Binding-site contacts:
Ligand atom C10 contacts residue PRO1015 of chain 1.C at 4.3 Å (hydrophobic).
Ligand atom C3 contacts residue ARG1012 of chain 1.C at 4.0 Å.
Ligand atom C3 contacts residue ILE972 of chain 1.D at 3.9 Å (hydrophobic).
Ligand atom O1 contacts residue ARG1012 of chain 1.C at 2.8 Å (salt-bridge).
Ligand atom O1 contacts residue PHE1003 of chain 1.C at 2.7 Å (h-bond).
Ligand atom C5 contacts residue PRO1015 of chain 1.C at 3.6 Å (hydrophobic).
Ligand atom C17 contacts residue LEU975 of chain 1.D at 4.2 Å (hydrophobic).
Ligand atom C25 contacts residue LEU949 of chain 1.D at 4.3 Å (hydrophobic).
Ligand atom C18 contacts residue PHE1016 of chain 1.C at 3.9 Å (hydrophobic).
Ligand atom C26 contacts residue LEU945 of chain 1.D at 3.8 Å (hydrophobic).
Ligand atom C7 contacts residue PHE976 of chain 1.D at 3.5 Å (hydrophobic).
Ligand atom C24 contacts residue LEU946 of chain 1.D at 4.1 Å (hydrophobic).
Ligand atom C4 contacts residue PHE1003 of chain 1.C at 3.6 Å (hydrophobic).
Ligand atom C6 contacts residue ILE972 of chain 1.D at 4.1 Å (hydrophobic).
Ligand atom C6 contacts residue PRO1015 of chain 1.C at 3.8 Å (hydrophobic).
Ligand atom C24 contacts residue LEU949 of chain 1.D at 4.0 Å (hydrophobic).
Ligand atom C6 contacts residue PHE976 of chain 1.D at 3.7 Å (hydrophobic).
Ligand atom C23 contacts residue TYR979 of chain 1.D at 4.2 Å (hydrophobic).
Ligand atom C15 contacts residue LEU975 of chain 1.D at 3.9 Å (hydrophobic).
Ligand atom C2 contacts residue CLR1 of chain 1.P at 3.6 Å.
Ligand atom C19 contacts residue PHE1016 of chain 1.C at 3.8 Å (hydrophobic).
Ligand atom C25 contacts residue TYR979 of chain 1.D at 4.0 Å (hydrophobic).
Ligand atom C7 contacts residue PRO1015 of chain 1.C at 4.2 Å (hydrophobic).
Ligand atom C2 contacts residue ARG1012 of chain 1.C at 4.2 Å.
Ligand atom C12 contacts residue LEU975 of chain 1.D at 4.1 Å (hydrophobic).
Ligand atom C16 contacts residue TYR979 of chain 1.D at 3.8 Å (hydrophobic).
Ligand atom C26 contacts residue VAL942 of chain 1.D at 3.7 Å (hydrophobic).
Ligand atom C4 contacts residue PRO1015 of chain 1.C at 3.7 Å (hydrophobic).
Ligand atom C4 contacts residue ARG1012 of chain 1.C at 3.7 Å.
Ligand atom C24 contacts residue TYR979 of chain 1.D at 4.2 Å (hydrophobic).
Ligand atom C16 contacts residue LEU975 of chain 1.D at 3.6 Å (hydrophobic).
Ligand atom C27 contacts residue VAL942 of chain 1.D at 4.0 Å (hydrophobic).
Ligand atom C26 contacts residue LEU946 of chain 1.D at 3.8 Å (hydrophobic).
Ligand atom C19 contacts residue PRO1015 of chain 1.C at 3.7 Å (hydrophobic).
Ligand atom O1 contacts residue ILE972 of chain 1.D at 4.2 Å.
Ligand atom C18 contacts residue ALA1019 of chain 1.C at 4.1 Å (hydrophobic).
Ligand atom C19 contacts residue ARG1012 of chain 1.C at 3.4 Å.
Ligand atom C3 contacts residue PHE1003 of chain 1.C at 3.9 Å (hydrophobic).
Ligand atom C1 contacts residue CLR1 of chain 1.P at 3.9 Å.
Ligand atom C22 contacts residue TYR979 of chain 1.D at 4.1 Å (hydrophobic).

The small molecule below binds the protein below.
Small molecule (SMILES): CC(C)CCC[C@@H](C)[C@H]1CC[C@H]2[C@@H]3CC=C4C[C@@H](O)CC[C@]4(C)[C@H]3CC[C@]12C

Sequence of chain 1.C:
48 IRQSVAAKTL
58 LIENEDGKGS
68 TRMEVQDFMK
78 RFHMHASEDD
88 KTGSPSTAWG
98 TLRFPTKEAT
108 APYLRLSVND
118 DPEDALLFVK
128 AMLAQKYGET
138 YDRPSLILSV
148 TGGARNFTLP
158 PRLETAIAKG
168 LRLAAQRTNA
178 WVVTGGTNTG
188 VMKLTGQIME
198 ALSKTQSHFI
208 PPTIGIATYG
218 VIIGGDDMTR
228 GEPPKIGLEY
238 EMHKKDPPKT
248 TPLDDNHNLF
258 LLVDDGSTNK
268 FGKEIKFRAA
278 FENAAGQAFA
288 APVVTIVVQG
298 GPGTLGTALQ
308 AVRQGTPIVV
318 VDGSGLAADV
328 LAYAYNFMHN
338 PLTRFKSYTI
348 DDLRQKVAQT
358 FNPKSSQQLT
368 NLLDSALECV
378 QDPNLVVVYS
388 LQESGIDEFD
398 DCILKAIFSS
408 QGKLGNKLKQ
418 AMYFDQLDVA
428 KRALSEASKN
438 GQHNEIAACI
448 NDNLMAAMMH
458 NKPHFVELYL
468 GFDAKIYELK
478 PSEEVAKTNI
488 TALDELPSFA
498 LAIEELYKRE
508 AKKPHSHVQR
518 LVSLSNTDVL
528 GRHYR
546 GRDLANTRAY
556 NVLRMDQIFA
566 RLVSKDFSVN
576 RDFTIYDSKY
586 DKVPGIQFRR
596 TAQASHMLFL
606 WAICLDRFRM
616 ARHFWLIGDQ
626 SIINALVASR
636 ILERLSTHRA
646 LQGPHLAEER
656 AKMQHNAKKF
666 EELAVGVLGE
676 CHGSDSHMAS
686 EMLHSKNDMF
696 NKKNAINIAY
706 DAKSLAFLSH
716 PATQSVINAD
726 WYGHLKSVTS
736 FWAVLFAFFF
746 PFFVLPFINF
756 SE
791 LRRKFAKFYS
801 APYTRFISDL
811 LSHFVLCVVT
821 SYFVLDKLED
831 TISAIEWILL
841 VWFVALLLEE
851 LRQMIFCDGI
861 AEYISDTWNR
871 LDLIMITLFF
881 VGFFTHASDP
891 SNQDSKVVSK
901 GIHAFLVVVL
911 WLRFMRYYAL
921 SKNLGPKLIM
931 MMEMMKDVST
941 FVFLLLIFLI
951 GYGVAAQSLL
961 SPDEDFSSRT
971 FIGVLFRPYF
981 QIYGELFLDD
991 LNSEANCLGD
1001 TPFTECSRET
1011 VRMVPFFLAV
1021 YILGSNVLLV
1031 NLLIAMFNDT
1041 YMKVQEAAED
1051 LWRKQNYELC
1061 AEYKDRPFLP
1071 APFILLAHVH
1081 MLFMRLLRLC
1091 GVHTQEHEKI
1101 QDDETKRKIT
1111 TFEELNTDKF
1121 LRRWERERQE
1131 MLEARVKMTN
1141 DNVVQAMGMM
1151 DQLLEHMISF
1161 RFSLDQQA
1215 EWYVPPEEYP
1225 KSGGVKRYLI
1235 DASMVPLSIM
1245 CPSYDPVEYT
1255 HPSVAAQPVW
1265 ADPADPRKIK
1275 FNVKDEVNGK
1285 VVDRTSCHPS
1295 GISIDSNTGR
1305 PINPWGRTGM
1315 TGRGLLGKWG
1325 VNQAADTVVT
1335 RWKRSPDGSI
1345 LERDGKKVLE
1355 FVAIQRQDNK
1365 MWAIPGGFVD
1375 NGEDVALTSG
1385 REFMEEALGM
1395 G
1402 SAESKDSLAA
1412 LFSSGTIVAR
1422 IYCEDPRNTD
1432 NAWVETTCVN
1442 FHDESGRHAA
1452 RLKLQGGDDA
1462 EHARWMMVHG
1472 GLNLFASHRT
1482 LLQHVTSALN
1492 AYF

Sequence of chain 1.D:
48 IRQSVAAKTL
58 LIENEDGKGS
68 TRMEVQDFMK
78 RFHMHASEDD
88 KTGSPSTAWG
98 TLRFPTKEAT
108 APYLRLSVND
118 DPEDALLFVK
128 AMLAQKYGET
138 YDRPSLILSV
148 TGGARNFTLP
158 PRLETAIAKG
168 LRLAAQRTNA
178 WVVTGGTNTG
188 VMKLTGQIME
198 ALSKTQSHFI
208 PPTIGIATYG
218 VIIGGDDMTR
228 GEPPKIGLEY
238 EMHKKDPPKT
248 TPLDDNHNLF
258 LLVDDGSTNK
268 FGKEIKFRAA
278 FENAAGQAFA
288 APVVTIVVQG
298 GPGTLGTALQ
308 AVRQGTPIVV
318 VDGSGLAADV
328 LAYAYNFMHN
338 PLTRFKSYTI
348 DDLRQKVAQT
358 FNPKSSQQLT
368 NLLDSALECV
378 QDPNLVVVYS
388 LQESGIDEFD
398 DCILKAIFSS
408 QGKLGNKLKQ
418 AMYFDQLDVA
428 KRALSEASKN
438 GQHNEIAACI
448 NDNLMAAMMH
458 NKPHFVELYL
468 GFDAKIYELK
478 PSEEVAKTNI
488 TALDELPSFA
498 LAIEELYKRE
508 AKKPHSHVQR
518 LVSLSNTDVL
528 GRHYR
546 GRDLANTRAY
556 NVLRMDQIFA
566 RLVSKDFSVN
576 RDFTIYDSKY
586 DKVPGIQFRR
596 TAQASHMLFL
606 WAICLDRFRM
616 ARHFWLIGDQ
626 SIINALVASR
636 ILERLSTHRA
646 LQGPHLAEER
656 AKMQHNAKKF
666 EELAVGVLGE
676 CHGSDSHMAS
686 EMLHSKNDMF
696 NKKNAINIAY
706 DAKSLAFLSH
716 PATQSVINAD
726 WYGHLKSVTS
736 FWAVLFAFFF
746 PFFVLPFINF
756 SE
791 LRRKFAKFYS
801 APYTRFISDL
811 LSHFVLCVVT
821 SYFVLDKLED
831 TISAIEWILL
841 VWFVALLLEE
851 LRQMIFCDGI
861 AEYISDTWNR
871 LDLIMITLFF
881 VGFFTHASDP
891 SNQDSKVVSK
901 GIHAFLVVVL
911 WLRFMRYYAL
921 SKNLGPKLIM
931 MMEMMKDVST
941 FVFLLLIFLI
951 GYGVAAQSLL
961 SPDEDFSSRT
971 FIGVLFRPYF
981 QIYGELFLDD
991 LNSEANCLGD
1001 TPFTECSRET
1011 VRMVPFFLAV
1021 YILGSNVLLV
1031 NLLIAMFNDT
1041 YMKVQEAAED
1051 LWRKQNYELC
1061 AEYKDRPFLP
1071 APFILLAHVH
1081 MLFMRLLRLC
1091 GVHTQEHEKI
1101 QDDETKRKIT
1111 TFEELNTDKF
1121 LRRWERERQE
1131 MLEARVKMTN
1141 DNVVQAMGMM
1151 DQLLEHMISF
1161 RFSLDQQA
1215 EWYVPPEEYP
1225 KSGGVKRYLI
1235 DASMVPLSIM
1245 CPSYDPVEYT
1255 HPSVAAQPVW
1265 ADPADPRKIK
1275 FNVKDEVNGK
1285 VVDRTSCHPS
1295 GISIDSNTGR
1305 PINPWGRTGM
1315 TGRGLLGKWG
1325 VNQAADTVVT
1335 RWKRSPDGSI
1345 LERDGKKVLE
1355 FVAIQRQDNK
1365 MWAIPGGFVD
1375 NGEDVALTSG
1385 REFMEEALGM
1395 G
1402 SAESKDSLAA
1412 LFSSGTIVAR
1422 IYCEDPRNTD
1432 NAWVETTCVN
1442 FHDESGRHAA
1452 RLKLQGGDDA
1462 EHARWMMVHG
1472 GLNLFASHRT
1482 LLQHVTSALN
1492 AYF